Sequence of chain 1.B:
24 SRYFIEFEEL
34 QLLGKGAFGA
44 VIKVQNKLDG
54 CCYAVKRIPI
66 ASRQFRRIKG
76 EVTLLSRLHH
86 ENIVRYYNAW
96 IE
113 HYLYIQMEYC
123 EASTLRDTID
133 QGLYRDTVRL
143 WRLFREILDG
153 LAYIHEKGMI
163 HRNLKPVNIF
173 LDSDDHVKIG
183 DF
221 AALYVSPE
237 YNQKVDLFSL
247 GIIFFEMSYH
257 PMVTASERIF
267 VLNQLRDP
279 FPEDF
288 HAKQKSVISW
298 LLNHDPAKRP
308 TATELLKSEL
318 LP

Binding-site contacts:
Ligand atom C26 contacts residue TYR121 of chain 1.B at 3.5 Å (hydrophobic).
Ligand atom F14 contacts residue ILE156 of chain 1.B at 3.6 Å.
Ligand atom C22 contacts residue CYS122 of chain 1.B at 3.5 Å (hydrophobic).
Ligand atom N4 contacts residue LEU80 of chain 1.B at 3.5 Å.
Ligand atom C5 contacts residue LEU80 of chain 1.B at 3.5 Å (hydrophobic).
Ligand atom N29 contacts residue CYS122 of chain 1.B at 2.9 Å (h-bond).
Ligand atom C24 contacts residue TYR121 of chain 1.B at 3.5 Å (hydrophobic).
Ligand atom N23 contacts residue CYS122 of chain 1.B at 2.9 Å (h-bond).
Ligand atom C1 contacts residue GLU76 of chain 1.B at 3.2 Å.
Ligand atom C24 contacts residue CYS122 of chain 1.B at 3.5 Å (hydrophobic).
Ligand atom C6 contacts residue LEU80 of chain 1.B at 3.3 Å (hydrophobic).
Ligand atom N31 contacts residue GLU120 of chain 1.B at 3.3 Å (salt-bridge).
Ligand atom F12 contacts residue ILE88 of chain 1.B at 3.5 Å.
Ligand atom C22 contacts residue PHE172 of chain 1.B at 3.6 Å (hydrophobic).
Ligand atom C3 contacts residue ASP183 of chain 1.B at 2.8 Å.
Ligand atom C30 contacts residue VAL89 of chain 1.B at 3.6 Å (hydrophobic).
Ligand atom C34 contacts residue ASP183 of chain 1.B at 3.6 Å.
Ligand atom F14 contacts residue HIS163 of chain 1.B at 3.2 Å.
Ligand atom O19 contacts residue ALA57 of chain 1.B at 3.4 Å.
Ligand atom C30 contacts residue GLU120 of chain 1.B at 2.9 Å.
Ligand atom N15 contacts residue ASP183 of chain 1.B at 2.8 Å (salt-bridge).
Ligand atom C16 contacts residue ASP183 of chain 1.B at 3.3 Å.
Ligand atom C30 contacts residue CYS122 of chain 1.B at 3.5 Å (hydrophobic).
Ligand atom F13 contacts residue MET161 of chain 1.B at 3.4 Å.
Ligand atom N2 contacts residue ASP183 of chain 1.B at 3.3 Å (salt-bridge).
Ligand atom N4 contacts residue ASP183 of chain 1.B at 3.2 Å (salt-bridge).
Ligand atom N31 contacts residue VAL89 of chain 1.B at 3.6 Å.
Ligand atom F12 contacts residue LEU83 of chain 1.B at 3.2 Å.
Ligand atom C32 contacts residue ALA57 of chain 1.B at 3.5 Å (hydrophobic).
Ligand atom F14 contacts residue ILE181 of chain 1.B at 3.4 Å.
Ligand atom O25 contacts residue PHE172 of chain 1.B at 3.3 Å.
Ligand atom C28 contacts residue TYR121 of chain 1.B at 3.2 Å (hydrophobic).
Ligand atom N31 contacts residue ALA57 of chain 1.B at 3.6 Å.
Ligand atom C21 contacts residue PHE172 of chain 1.B at 3.5 Å (hydrophobic).
Ligand atom O19 contacts residue PHE184 of chain 1.B at 3.4 Å.
Ligand atom N4 contacts residue GLU76 of chain 1.B at 3.1 Å (salt-bridge).
Ligand atom C20 contacts residue ALA57 of chain 1.B at 3.3 Å (hydrophobic).
Ligand atom N23 contacts residue TYR121 of chain 1.B at 3.5 Å.
Ligand atom N29 contacts residue GLU120 of chain 1.B at 3.6 Å (salt-bridge).
Ligand atom C26 contacts residue CYS122 of chain 1.B at 3.1 Å (hydrophobic).

A small-molecule ligand and the protein it binds are described below.
Small molecule (SMILES): Cn1c(Nc2ccc(C(F)(F)F)cc2)nc2cc(Oc3cc(NC(=O)C4CC4)ncn3)ccc21